Binding-site contacts:
Ligand atom OH contacts residue THR252 of chain 1.A at 3.8 Å.
Ligand atom OH contacts residue PHE254 of chain 1.A at 3.4 Å.
Ligand atom OH contacts residue TYR251 of chain 1.A at 2.3 Å (h-bond).
Ligand atom O contacts residue ASN322 of chain 1.A at 3.9 Å.
Ligand atom CH2 contacts residue GLN172 of chain 1.A at 3.8 Å.
Ligand atom CG contacts residue VAL344 of chain 1.A at 3.9 Å (hydrophobic).
Ligand atom C contacts residue PHE340 of chain 1.A at 3.9 Å (hydrophobic).
Ligand atom CG1 contacts residue THR240 of chain 1.A at 3.8 Å.
Ligand atom O contacts residue PHE318 of chain 1.A at 3.2 Å.
Ligand atom CE contacts residue TYR348 of chain 1.A at 3.8 Å (hydrophobic).
Ligand atom CE3 contacts residue PHE254 of chain 1.A at 3.5 Å (hydrophobic).
Ligand atom CE2 contacts residue TYR251 of chain 1.A at 3.9 Å (hydrophobic).
Ligand atom CE1 contacts residue PHE254 of chain 1.A at 3.6 Å (hydrophobic).
Ligand atom CE1 contacts residue TYR251 of chain 1.A at 3.9 Å (hydrophobic).
Ligand atom CB contacts residue TYR251 of chain 1.A at 3.3 Å (hydrophobic).
Ligand atom CE3 contacts residue THR258 of chain 1.A at 2.6 Å.
Ligand atom C contacts residue SER325 of chain 1.A at 3.9 Å.
Ligand atom CD2 contacts residue TYR251 of chain 1.A at 3.5 Å (hydrophobic).
Ligand atom CD1 contacts residue TYR251 of chain 1.A at 3.5 Å (hydrophobic).
Ligand atom OH contacts residue ILE255 of chain 1.A at 3.6 Å.
Ligand atom CZ3 contacts residue THR258 of chain 1.A at 1.5 Å.
Ligand atom O contacts residue SER325 of chain 1.A at 2.7 Å (h-bond).
Ligand atom O contacts residue THR240 of chain 1.A at 2.7 Å (h-bond).
Ligand atom CB contacts residue ASN322 of chain 1.A at 3.9 Å.
Ligand atom CZ contacts residue TYR251 of chain 1.A at 3.2 Å (hydrophobic).
Ligand atom CH2 contacts residue THR258 of chain 1.A at 2.3 Å.
Ligand atom CB contacts residue PHE340 of chain 1.A at 3.6 Å (hydrophobic).
Ligand atom CD2 contacts residue PHE254 of chain 1.A at 3.7 Å (hydrophobic).
Ligand atom CZ2 contacts residue THR258 of chain 1.A at 3.6 Å.
Ligand atom CH2 contacts residue PHE173 of chain 1.A at 3.5 Å (hydrophobic).
Ligand atom NZ contacts residue TYR348 of chain 1.A at 3.9 Å.
Ligand atom NZ contacts residue GLN172 of chain 1.A at 3.8 Å.
Ligand atom CZ2 contacts residue GLN172 of chain 1.A at 3.4 Å.
Ligand atom CD2 contacts residue THR258 of chain 1.A at 3.8 Å.
Ligand atom NZ contacts residue ASP168 of chain 1.A at 3.5 Å (salt-bridge).
Ligand atom CG contacts residue TYR251 of chain 1.A at 3.1 Å (hydrophobic).
Ligand atom N contacts residue PHE340 of chain 1.A at 3.7 Å.
Ligand atom O contacts residue VAL344 of chain 1.A at 3.8 Å.
Ligand atom O contacts residue PHE340 of chain 1.A at 3.7 Å.
Ligand atom CZ3 contacts residue PHE254 of chain 1.A at 3.7 Å (hydrophobic).

A small-molecule ligand and the protein it binds are described below.
Small molecule (SMILES): CC(C)[C@@H]1NC(=O)[C@H](CCCCN)NC(=O)[C@@H](Cc2c[nH]c3ccccc23)NC(=O)[C@H](Cc2ccc(O)cc2)NC(=O)[C@@H](N)CSSC[C@@H](C=O)NC1=O

Sequence of chain 1.A:
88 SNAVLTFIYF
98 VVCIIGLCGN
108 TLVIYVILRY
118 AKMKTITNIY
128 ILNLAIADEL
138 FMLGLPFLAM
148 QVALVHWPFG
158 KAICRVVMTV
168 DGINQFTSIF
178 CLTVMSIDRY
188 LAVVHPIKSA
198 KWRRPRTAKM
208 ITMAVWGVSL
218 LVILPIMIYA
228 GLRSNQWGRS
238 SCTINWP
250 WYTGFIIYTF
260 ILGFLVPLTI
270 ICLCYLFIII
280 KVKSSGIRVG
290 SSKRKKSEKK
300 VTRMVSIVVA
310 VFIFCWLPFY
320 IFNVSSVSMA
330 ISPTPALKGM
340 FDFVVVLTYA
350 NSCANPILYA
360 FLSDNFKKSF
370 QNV